Sequence of chain 1.D:
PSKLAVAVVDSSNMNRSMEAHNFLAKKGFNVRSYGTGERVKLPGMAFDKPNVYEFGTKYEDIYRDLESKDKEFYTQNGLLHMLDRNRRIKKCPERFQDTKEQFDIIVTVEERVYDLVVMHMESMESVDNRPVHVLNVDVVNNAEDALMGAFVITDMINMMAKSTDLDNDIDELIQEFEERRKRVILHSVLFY

Binding-site contacts:
Ligand atom O contacts residue MET22 of chain 1.D at 3.7 Å.
Ligand atom CA contacts residue LYS49 of chain 1.D at 3.8 Å.
Ligand atom O3P contacts residue ASP18 of chain 1.D at 3.0 Å.
Ligand atom CB contacts residue SER20 of chain 1.D at 3.5 Å.
Ligand atom P contacts residue ASN149 of chain 1.D at 3.8 Å.
Ligand atom O contacts residue PRO51 of chain 1.D at 3.1 Å.
Ligand atom O2P contacts residue ASP18 of chain 1.D at 3.1 Å (salt-bridge).
Ligand atom CB contacts residue ASN149 of chain 1.D at 3.7 Å.
Ligand atom C contacts residue ASN149 of chain 1.D at 3.8 Å.
Ligand atom N contacts residue LYS49 of chain 1.D at 2.9 Å (salt-bridge).
Ligand atom P contacts residue ASP18 of chain 1.D at 3.0 Å.
Ligand atom O3P contacts residue SER19 of chain 1.D at 2.7 Å (h-bond).
Ligand atom CB contacts residue ASN23 of chain 1.D at 3.6 Å.
Ligand atom O2P contacts residue ARG24 of chain 1.D at 2.7 Å (salt-bridge).
Ligand atom CD contacts residue MET90 of chain 1.D at 3.7 Å (hydrophobic).
Ligand atom O2P contacts residue ASN23 of chain 1.D at 3.5 Å.
Ligand atom CB contacts residue ASN149 of chain 1.D at 3.8 Å.
Ligand atom O1P contacts residue ASN23 of chain 1.D at 2.9 Å (h-bond).
Ligand atom O1P contacts residue ASN21 of chain 1.D at 3.5 Å (h-bond).
Ligand atom O contacts residue ASN149 of chain 1.D at 2.9 Å (h-bond).
Ligand atom O contacts residue LYS49 of chain 1.D at 3.5 Å (salt-bridge).
Ligand atom O1P contacts residue SER20 of chain 1.D at 3.6 Å.
Ligand atom N contacts residue ASN149 of chain 1.D at 3.3 Å (h-bond).
Ligand atom OG contacts residue ASN149 of chain 1.D at 3.7 Å.
Ligand atom O contacts residue LEU50 of chain 1.D at 3.1 Å.
Ligand atom OG contacts residue ASN149 of chain 1.D at 2.7 Å (h-bond).
Ligand atom CG2 contacts residue LYS49 of chain 1.D at 3.9 Å.
Ligand atom O2P contacts residue ASN149 of chain 1.D at 3.4 Å (h-bond).
Ligand atom CG2 contacts residue PRO58 of chain 1.D at 3.5 Å (hydrophobic).
Ligand atom O1P contacts residue MET22 of chain 1.D at 2.8 Å (h-bond).
Ligand atom O contacts residue SER20 of chain 1.D at 3.8 Å.
Ligand atom C contacts residue LYS49 of chain 1.D at 3.8 Å.
Ligand atom CA contacts residue LYS49 of chain 1.D at 3.6 Å.
Ligand atom O3P contacts residue SER20 of chain 1.D at 3.1 Å (h-bond).
Ligand atom O1P contacts residue ASP18 of chain 1.D at 2.7 Å (salt-bridge).
Ligand atom CA contacts residue ASN149 of chain 1.D at 3.3 Å.
Ligand atom OG contacts residue ARG24 of chain 1.D at 3.8 Å.
Ligand atom O3P contacts residue ARG24 of chain 1.D at 2.9 Å (salt-bridge).
Ligand atom CA contacts residue ASN149 of chain 1.D at 3.5 Å.
Ligand atom P contacts residue ARG24 of chain 1.D at 3.6 Å.

A small-molecule ligand and the protein it binds are described below.
Small molecule (SMILES): C[C@@H](O)[C@H](NC(=O)[C@@H]1CCCN1)C(=O)N[C@@H](COP(=O)(O)O)C(=O)N1CCC[C@H]1C(=O)N[C@H](C=O)CO